Binding-site contacts:
Ligand atom N2 contacts residue HEM1 of chain 2.H at 3.7 Å.
Ligand atom C1 contacts residue VAL281 of chain 2.B at 3.7 Å (hydrophobic).
Ligand atom C3 contacts residue PRO279 of chain 2.B at 4.3 Å (hydrophobic).
Ligand atom C7 contacts residue GLY300 of chain 2.B at 3.4 Å.
Ligand atom C7 contacts residue PHE298 of chain 2.B at 3.9 Å (hydrophobic).
Ligand atom C6 contacts residue PRO279 of chain 2.B at 3.9 Å (hydrophobic).
Ligand atom N2 contacts residue GLU306 of chain 2.B at 3.0 Å (salt-bridge).
Ligand atom C5 contacts residue PRO279 of chain 2.B at 3.7 Å (hydrophobic).
Ligand atom C4 contacts residue ALA280 of chain 2.B at 4.2 Å (hydrophobic).
Ligand atom C1 contacts residue GLY300 of chain 2.B at 4.0 Å.
Ligand atom C2 contacts residue ALA280 of chain 2.B at 4.0 Å (hydrophobic).
Ligand atom C8 contacts residue GLU306 of chain 2.B at 3.6 Å.
Ligand atom N1 contacts residue GLU306 of chain 2.B at 2.5 Å (salt-bridge).
Ligand atom N1 contacts residue PRO279 of chain 2.B at 4.2 Å.
Ligand atom C1 contacts residue PHE298 of chain 2.B at 3.6 Å (hydrophobic).
Ligand atom C5 contacts residue GLU306 of chain 2.B at 3.3 Å.
Ligand atom C1 contacts residue ALA280 of chain 2.B at 3.9 Å (hydrophobic).
Ligand atom O1 contacts residue ALA280 of chain 2.B at 3.3 Å (h-bond).
Ligand atom C8 contacts residue HEM1 of chain 2.H at 3.5 Å.
Ligand atom N2 contacts residue TYR302 of chain 2.B at 4.2 Å.
Ligand atom C6 contacts residue HEM1 of chain 2.H at 4.2 Å.
Ligand atom S1 contacts residue GLY300 of chain 2.B at 3.9 Å.
Ligand atom C7 contacts residue ASN299 of chain 2.B at 3.7 Å.
Ligand atom N1 contacts residue HEM1 of chain 2.H at 3.6 Å.
Ligand atom C7 contacts residue PRO279 of chain 2.B at 4.0 Å (hydrophobic).
Ligand atom C2 contacts residue VAL281 of chain 2.B at 3.9 Å (hydrophobic).
Ligand atom N2 contacts residue PRO279 of chain 2.B at 3.7 Å.
Ligand atom C1 contacts residue PRO279 of chain 2.B at 3.4 Å (hydrophobic).
Ligand atom N2 contacts residue TRP301 of chain 2.B at 3.1 Å (h-bond).
Ligand atom S1 contacts residue HEM1 of chain 2.H at 3.1 Å (h-bond).
Ligand atom O1 contacts residue VAL281 of chain 2.B at 3.5 Å.
Ligand atom C2 contacts residue PRO279 of chain 2.B at 3.4 Å (hydrophobic).
Ligand atom C7 contacts residue HEM1 of chain 2.H at 3.5 Å.
Ligand atom C4 contacts residue GLN192 of chain 2.B at 3.7 Å.
Ligand atom C5 contacts residue HEM1 of chain 2.H at 4.0 Å.
Ligand atom C3 contacts residue ALA280 of chain 2.B at 4.4 Å (hydrophobic).
Ligand atom O1 contacts residue PRO279 of chain 2.B at 3.3 Å.
Ligand atom C4 contacts residue PRO279 of chain 2.B at 3.9 Å (hydrophobic).
Ligand atom C3 contacts residue VAL281 of chain 2.B at 3.7 Å (hydrophobic).
Ligand atom C1 contacts residue ASN299 of chain 2.B at 3.7 Å.

This small molecule binds to this protein.
Small molecule (SMILES): C[C@H]1CN=C(N)c2sccc2O1

Sequence of chain 2.B:
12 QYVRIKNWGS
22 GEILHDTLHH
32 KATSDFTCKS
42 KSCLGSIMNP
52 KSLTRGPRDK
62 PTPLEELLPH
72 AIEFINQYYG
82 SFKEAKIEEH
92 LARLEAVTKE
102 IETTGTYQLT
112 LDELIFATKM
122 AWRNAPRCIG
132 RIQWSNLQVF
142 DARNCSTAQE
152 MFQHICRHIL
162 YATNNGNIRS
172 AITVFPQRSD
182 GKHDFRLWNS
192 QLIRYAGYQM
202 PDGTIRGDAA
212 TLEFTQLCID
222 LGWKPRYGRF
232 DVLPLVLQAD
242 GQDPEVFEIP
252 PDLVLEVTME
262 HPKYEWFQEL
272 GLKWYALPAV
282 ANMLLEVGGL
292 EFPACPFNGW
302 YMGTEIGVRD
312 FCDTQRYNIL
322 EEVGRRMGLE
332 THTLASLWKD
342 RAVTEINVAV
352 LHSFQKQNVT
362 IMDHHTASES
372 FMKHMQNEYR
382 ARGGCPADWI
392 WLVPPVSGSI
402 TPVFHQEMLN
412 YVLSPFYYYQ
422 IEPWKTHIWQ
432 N